Sequence of chain 1.B:
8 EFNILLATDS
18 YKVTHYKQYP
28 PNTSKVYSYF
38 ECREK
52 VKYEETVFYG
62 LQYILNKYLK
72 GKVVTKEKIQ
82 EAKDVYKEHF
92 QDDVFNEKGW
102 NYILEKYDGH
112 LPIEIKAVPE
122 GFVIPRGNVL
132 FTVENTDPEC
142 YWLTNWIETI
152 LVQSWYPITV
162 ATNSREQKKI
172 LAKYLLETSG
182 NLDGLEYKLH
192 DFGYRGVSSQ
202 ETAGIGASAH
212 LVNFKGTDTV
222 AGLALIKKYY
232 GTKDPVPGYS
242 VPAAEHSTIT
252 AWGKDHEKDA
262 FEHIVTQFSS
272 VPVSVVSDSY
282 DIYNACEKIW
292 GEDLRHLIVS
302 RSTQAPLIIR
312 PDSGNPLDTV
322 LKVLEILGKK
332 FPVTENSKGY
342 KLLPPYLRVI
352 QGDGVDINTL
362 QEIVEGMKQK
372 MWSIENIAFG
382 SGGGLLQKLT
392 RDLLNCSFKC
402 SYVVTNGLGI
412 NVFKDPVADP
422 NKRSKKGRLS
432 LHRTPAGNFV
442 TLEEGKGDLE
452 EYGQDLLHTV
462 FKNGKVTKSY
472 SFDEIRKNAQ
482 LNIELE

Sequence of chain 1.A:
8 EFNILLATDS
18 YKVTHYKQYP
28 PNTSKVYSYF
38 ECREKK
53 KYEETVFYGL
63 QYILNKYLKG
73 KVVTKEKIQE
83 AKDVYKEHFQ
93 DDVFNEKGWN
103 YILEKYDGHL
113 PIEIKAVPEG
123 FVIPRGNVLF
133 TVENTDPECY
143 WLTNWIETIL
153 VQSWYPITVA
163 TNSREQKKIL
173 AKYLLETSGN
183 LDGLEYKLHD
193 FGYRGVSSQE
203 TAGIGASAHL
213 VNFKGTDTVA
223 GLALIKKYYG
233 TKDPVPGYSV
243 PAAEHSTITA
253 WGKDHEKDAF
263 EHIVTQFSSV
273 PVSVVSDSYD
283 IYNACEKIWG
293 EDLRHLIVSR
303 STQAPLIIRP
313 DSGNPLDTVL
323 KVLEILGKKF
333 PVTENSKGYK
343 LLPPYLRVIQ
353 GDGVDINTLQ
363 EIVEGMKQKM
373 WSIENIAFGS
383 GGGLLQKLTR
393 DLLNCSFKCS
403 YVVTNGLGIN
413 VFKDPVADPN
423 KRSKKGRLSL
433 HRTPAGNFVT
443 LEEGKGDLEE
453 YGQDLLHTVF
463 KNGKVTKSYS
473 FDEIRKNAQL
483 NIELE

This small molecule binds to this protein.
Small molecule (SMILES): O=C(NCc1ccc(S(=O)(=O)c2ccccc2)cc1)c1cc2cnccc2[nH]1

Binding-site contacts:
Ligand atom C18 contacts residue ALA244 of chain 1.B at 3.8 Å (hydrophobic).
Ligand atom C12 contacts residue VAL242 of chain 1.B at 3.5 Å (hydrophobic).
Ligand atom C23 contacts residue TYR18 of chain 1.A at 3.6 Å (hydrophobic).
Ligand atom C16 contacts residue ALA244 of chain 1.B at 3.7 Å (hydrophobic).
Ligand atom C13 contacts residue VAL242 of chain 1.B at 3.7 Å (hydrophobic).
Ligand atom C12 contacts residue SER275 of chain 1.B at 3.5 Å.
Ligand atom C27 contacts residue ASP219 of chain 1.B at 3.7 Å.
Ligand atom C5 contacts residue ILE309 of chain 1.B at 3.6 Å (hydrophobic).
Ligand atom C14 contacts residue SER241 of chain 1.B at 3.7 Å.
Ligand atom C18 contacts residue TYR18 of chain 1.A at 3.7 Å (hydrophobic).
Ligand atom O9 contacts residue ALA379 of chain 1.B at 3.7 Å.
Ligand atom C16 contacts residue SER241 of chain 1.B at 3.5 Å.
Ligand atom N17 contacts residue ASP219 of chain 1.B at 3.1 Å (salt-bridge).
Ligand atom C21 contacts residue TYR18 of chain 1.A at 3.6 Å (hydrophobic).
Ligand atom C23 contacts residue ARG311 of chain 1.B at 3.5 Å.
Ligand atom O19 contacts residue ALA244 of chain 1.B at 3.1 Å.
Ligand atom C20 contacts residue TYR18 of chain 1.A at 3.6 Å (hydrophobic).
Ligand atom C11 contacts residue VAL242 of chain 1.B at 3.8 Å (hydrophobic).
Ligand atom C25 contacts residue ARG196 of chain 1.B at 3.2 Å.
Ligand atom O9 contacts residue TYR188 of chain 1.B at 3.5 Å (h-bond).
Ligand atom N28 contacts residue PHE193 of chain 1.B at 3.7 Å.
Ligand atom N28 contacts residue TYR18 of chain 1.A at 3.5 Å.
Ligand atom C20 contacts residue PHE193 of chain 1.B at 3.5 Å (hydrophobic).
Ligand atom C22 contacts residue TYR18 of chain 1.A at 3.6 Å (hydrophobic).
Ligand atom C27 contacts residue PHE193 of chain 1.B at 3.7 Å (hydrophobic).
Ligand atom C14 contacts residue HIS191 of chain 1.B at 3.3 Å.
Ligand atom C21 contacts residue PHE193 of chain 1.B at 3.3 Å (hydrophobic).
Ligand atom N28 contacts residue ASP219 of chain 1.B at 2.8 Å (salt-bridge).
Ligand atom C15 contacts residue HIS191 of chain 1.B at 3.3 Å.
Ligand atom C27 contacts residue TYR18 of chain 1.A at 3.5 Å (hydrophobic).
Ligand atom C26 contacts residue ASP16 of chain 1.A at 3.8 Å.
Ligand atom N24 contacts residue ARG196 of chain 1.B at 3.6 Å (salt-bridge).
Ligand atom C23 contacts residue PHE193 of chain 1.B at 3.5 Å (hydrophobic).
Ligand atom N24 contacts residue TYR18 of chain 1.A at 3.8 Å.
Ligand atom C25 contacts residue PHE193 of chain 1.B at 3.5 Å (hydrophobic).
Ligand atom C22 contacts residue PHE193 of chain 1.B at 3.5 Å (hydrophobic).
Ligand atom C16 contacts residue VAL242 of chain 1.B at 3.3 Å (hydrophobic).
Ligand atom C21 contacts residue ARG311 of chain 1.B at 3.6 Å.
Ligand atom C26 contacts residue TYR18 of chain 1.A at 3.6 Å (hydrophobic).
Ligand atom C20 contacts residue ASP219 of chain 1.B at 3.7 Å.